Sequence of chain 6.A:
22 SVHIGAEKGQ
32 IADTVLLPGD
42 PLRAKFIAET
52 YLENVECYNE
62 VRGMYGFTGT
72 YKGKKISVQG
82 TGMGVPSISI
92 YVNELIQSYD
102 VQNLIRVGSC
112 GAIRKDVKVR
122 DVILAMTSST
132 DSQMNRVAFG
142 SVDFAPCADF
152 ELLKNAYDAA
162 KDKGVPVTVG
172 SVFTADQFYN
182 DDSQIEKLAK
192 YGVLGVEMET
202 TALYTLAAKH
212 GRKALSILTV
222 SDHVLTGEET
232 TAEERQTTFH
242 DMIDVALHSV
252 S

Sequence of chain 2.A:
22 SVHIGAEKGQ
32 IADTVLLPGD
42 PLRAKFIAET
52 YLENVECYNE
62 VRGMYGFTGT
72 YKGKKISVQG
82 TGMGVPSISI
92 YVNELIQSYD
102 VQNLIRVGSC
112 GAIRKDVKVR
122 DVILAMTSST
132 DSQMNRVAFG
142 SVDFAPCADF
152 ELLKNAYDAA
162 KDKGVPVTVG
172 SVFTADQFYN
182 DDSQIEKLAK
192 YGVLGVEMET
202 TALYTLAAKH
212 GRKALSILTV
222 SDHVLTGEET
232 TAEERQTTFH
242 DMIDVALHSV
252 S

Binding-site contacts:
Ligand atom C5' contacts residue HIS24 of chain 6.A at 3.6 Å.
Ligand atom C6 contacts residue GLY112 of chain 2.A at 3.8 Å.
Ligand atom BR contacts residue SER110 of chain 2.A at 2.9 Å.
Ligand atom C4 contacts residue VAL197 of chain 2.A at 3.7 Å (hydrophobic).
Ligand atom C8 contacts residue SER222 of chain 2.A at 3.7 Å.
Ligand atom C5' contacts residue PHE179 of chain 2.A at 3.8 Å (hydrophobic).
Ligand atom O5' contacts residue HIS24 of chain 6.A at 3.0 Å (h-bond).
Ligand atom N1 contacts residue PHE179 of chain 2.A at 3.8 Å.
Ligand atom N7 contacts residue SER222 of chain 2.A at 3.1 Å (h-bond).
Ligand atom N1 contacts residue VAL197 of chain 2.A at 3.8 Å.
Ligand atom C6 contacts residue PHE179 of chain 2.A at 3.8 Å (hydrophobic).
Ligand atom O6 contacts residue ASP223 of chain 2.A at 3.4 Å (salt-bridge).
Ligand atom O2' contacts residue ARG107 of chain 2.A at 3.1 Å (salt-bridge).
Ligand atom C3' contacts residue GLU200 of chain 2.A at 3.6 Å.
Ligand atom C2 contacts residue PHE179 of chain 2.A at 3.7 Å (hydrophobic).
Ligand atom O2' contacts residue GLU198 of chain 2.A at 3.3 Å.
Ligand atom C5 contacts residue PHE179 of chain 2.A at 3.8 Å (hydrophobic).
Ligand atom C3' contacts residue MET199 of chain 2.A at 3.5 Å (hydrophobic).
Ligand atom O6 contacts residue GLY112 of chain 2.A at 3.4 Å.
Ligand atom N2 contacts residue VAL197 of chain 2.A at 3.3 Å.
Ligand atom O5' contacts residue PHE179 of chain 2.A at 3.4 Å.
Ligand atom O2' contacts residue GLU200 of chain 2.A at 2.6 Å (salt-bridge).
Ligand atom C4 contacts residue PHE179 of chain 2.A at 3.7 Å (hydrophobic).
Ligand atom N7 contacts residue GLY112 of chain 2.A at 3.6 Å (h-bond).
Ligand atom BR contacts residue SER222 of chain 2.A at 3.5 Å.
Ligand atom C2' contacts residue MET199 of chain 2.A at 3.6 Å (hydrophobic).
Ligand atom N3 contacts residue MET199 of chain 2.A at 3.8 Å.
Ligand atom C2' contacts residue GLU200 of chain 2.A at 3.8 Å.
Ligand atom N3 contacts residue PHE179 of chain 2.A at 3.8 Å.
Ligand atom O6 contacts residue VAL225 of chain 2.A at 3.4 Å.
Ligand atom N7 contacts residue CYS111 of chain 2.A at 3.8 Å.
Ligand atom C5 contacts residue VAL197 of chain 2.A at 3.8 Å (hydrophobic).
Ligand atom C5 contacts residue GLY112 of chain 2.A at 3.7 Å.
Ligand atom C2 contacts residue VAL197 of chain 2.A at 3.8 Å (hydrophobic).
Ligand atom N3 contacts residue VAL197 of chain 2.A at 3.7 Å.
Ligand atom O2' contacts residue SER110 of chain 2.A at 3.8 Å.
Ligand atom O2' contacts residue MET199 of chain 2.A at 3.1 Å (h-bond).
Ligand atom C1' contacts residue SER110 of chain 2.A at 3.8 Å.
Ligand atom O3' contacts residue GLU200 of chain 2.A at 2.5 Å (salt-bridge).
Ligand atom O5' contacts residue ARG63 of chain 6.A at 3.8 Å.

The small molecule below binds the protein below.
Small molecule (SMILES): Nc1nc2c(nc(Br)n2[C@@H]2O[C@H](CO)[C@@H](O)[C@H]2O)c(=O)[nH]1